Sequence of chain 1.D:
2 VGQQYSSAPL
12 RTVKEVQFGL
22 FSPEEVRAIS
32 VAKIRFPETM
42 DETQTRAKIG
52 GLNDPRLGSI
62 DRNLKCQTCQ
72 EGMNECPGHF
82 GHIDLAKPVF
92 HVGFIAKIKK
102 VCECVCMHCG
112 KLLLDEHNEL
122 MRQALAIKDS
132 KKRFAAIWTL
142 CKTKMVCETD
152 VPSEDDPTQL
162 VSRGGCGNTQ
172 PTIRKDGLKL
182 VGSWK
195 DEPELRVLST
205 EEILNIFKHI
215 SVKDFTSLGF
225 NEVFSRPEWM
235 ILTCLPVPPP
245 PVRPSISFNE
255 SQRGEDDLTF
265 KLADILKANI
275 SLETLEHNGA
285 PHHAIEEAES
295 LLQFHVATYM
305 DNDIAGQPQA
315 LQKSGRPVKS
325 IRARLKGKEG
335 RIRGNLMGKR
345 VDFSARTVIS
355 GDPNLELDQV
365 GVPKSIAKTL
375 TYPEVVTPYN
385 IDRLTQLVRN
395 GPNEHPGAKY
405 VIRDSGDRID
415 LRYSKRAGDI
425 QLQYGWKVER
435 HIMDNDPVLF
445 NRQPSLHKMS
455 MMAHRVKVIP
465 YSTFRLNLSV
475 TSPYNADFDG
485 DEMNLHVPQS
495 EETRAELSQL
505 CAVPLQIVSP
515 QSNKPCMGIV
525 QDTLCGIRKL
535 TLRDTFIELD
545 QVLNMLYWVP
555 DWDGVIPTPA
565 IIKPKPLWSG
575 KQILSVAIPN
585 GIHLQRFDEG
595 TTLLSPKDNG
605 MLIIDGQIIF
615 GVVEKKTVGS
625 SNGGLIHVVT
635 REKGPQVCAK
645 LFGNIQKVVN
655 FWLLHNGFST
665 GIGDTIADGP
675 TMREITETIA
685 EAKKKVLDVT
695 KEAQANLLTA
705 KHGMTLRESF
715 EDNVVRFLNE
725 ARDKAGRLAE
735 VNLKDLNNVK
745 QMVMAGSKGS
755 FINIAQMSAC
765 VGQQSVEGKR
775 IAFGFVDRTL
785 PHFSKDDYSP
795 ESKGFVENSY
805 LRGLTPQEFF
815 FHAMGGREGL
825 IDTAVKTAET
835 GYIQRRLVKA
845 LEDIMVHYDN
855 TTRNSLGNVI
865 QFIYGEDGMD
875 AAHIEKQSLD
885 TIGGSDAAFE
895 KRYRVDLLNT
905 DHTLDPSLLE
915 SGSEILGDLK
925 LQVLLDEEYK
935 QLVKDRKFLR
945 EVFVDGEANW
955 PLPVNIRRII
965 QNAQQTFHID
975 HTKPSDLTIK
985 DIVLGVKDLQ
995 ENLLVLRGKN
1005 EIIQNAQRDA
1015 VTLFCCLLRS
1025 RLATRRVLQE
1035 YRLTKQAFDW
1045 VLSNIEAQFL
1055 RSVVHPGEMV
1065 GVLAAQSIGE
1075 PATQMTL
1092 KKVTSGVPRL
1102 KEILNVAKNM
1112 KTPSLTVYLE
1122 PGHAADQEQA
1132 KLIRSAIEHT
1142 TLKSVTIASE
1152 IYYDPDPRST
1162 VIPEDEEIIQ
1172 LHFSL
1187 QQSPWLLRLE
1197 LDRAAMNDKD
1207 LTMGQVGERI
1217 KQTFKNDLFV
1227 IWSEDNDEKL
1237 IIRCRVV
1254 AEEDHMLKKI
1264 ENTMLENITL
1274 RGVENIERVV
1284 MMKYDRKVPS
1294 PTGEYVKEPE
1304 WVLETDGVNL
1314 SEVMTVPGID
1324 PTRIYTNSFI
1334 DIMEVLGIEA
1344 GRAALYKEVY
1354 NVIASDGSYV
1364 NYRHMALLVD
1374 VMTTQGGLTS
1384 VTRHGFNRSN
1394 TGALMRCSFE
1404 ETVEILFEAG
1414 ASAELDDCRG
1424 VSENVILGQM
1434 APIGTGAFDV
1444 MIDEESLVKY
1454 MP

This small molecule binds to this protein.
Small molecule (SMILES): Cc1cn([C@H]2C[C@H](O[P](=O)(O)OC[C@H]3O[C@@H](n4cnc5c(N)ncnc54)C[C@@H]3O[P](=O)(O)OC[C@H]3O[C@@H](n4cnc5c(=O)nc(N)[nH]c54)C[C@@H]3O)[C@@H](CO[P](=O)(O)O[C@H]3C[C@H](n4cnc5c(=O)nc(N)[nH]c54)O[C@@H]3CO[P](=O)(O)O[C@H]3C[C@H](n4cnc5c(N)ncnc54)O[C@@H]3CO[P](=O)(O)O[C@H]3C[C@H](n4cnc5c(N)ncnc54)O[C@@H]3CO[P](=O)(O)O[C@H]3C[C@H](n4ccc(N)nc4=O)O[C@@H]3CO)O2)c(=O)[nH]c1=O

Binding-site contacts:
Ligand atom O3' contacts residue LYS100 of chain 1.D at 3.9 Å.
Ligand atom OP1 contacts residue TRP139 of chain 1.D at 4.3 Å.
Ligand atom O4' contacts residue HIS1387 of chain 1.D at 4.1 Å.
Ligand atom C5' contacts residue LYS507 of chain 1.E at 3.8 Å.
Ligand atom C5' contacts residue HIS1387 of chain 1.D at 3.4 Å.
Ligand atom O3' contacts residue ASN1110 of chain 1.D at 4.3 Å.
Ligand atom O5' contacts residue LYS507 of chain 1.E at 3.5 Å.
Ligand atom OP1 contacts residue LYS1109 of chain 1.D at 3.8 Å.
Ligand atom OP2 contacts residue ASN1110 of chain 1.D at 3.9 Å.
Ligand atom OP1 contacts residue LYS101 of chain 1.D at 2.7 Å (salt-bridge).
Ligand atom O3' contacts residue HIS1387 of chain 1.D at 4.4 Å.
Ligand atom C4' contacts residue HIS1387 of chain 1.D at 3.6 Å.
Ligand atom C3' contacts residue LYS100 of chain 1.D at 4.3 Å.
Ligand atom C3' contacts residue ASN1110 of chain 1.D at 4.3 Å.
Ligand atom C4' contacts residue HIS1387 of chain 1.D at 4.5 Å.
Ligand atom P contacts residue ASN1110 of chain 1.D at 4.3 Å.
Ligand atom OP1 contacts residue ASN1110 of chain 1.D at 4.1 Å.
Ligand atom OP1 contacts residue ASN1110 of chain 1.D at 3.4 Å (h-bond).
Ligand atom OP1 contacts residue ALA1108 of chain 1.D at 4.4 Å.
Ligand atom O4' contacts residue HIS1387 of chain 1.D at 4.2 Å.
Ligand atom P contacts residue LYS101 of chain 1.D at 4.2 Å.

Sequence of chain 1.E:
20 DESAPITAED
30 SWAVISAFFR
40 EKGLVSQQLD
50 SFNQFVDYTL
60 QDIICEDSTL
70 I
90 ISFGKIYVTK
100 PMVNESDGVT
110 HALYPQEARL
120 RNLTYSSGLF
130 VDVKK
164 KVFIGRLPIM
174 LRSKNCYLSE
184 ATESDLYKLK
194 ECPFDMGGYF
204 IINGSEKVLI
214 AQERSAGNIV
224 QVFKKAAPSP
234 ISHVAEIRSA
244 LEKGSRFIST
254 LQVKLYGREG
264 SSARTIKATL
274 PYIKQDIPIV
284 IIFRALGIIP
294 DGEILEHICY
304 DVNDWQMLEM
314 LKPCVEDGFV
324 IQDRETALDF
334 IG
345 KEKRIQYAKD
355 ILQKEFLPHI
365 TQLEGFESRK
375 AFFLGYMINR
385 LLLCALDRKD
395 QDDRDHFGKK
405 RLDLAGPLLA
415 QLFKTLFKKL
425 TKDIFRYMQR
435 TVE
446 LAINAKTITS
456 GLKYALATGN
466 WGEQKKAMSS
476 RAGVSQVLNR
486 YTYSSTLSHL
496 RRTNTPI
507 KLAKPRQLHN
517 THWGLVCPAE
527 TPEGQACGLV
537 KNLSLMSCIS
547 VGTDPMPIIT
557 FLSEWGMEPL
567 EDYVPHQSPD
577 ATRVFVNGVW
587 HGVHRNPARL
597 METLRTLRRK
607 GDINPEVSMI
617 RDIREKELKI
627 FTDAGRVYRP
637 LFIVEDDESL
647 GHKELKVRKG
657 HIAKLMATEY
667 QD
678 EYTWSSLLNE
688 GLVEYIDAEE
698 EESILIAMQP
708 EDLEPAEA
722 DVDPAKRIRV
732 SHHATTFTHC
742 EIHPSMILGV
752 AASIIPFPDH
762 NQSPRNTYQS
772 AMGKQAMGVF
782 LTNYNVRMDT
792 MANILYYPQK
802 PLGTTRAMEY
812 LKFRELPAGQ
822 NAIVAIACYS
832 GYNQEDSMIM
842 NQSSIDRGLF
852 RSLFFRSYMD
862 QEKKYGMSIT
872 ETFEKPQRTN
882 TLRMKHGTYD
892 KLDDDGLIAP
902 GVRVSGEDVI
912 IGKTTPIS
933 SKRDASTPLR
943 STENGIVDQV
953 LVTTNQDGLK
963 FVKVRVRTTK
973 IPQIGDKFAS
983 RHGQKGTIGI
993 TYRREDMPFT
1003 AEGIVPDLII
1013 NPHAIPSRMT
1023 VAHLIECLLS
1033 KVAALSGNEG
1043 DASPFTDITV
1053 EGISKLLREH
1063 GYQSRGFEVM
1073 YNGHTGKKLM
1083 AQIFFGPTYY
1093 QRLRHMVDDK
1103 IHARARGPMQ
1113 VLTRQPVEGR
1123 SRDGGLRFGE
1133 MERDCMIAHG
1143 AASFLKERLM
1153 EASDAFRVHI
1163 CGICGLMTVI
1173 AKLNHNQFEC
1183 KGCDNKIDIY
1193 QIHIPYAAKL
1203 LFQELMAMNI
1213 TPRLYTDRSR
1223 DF